Sequence of chain 1.B:
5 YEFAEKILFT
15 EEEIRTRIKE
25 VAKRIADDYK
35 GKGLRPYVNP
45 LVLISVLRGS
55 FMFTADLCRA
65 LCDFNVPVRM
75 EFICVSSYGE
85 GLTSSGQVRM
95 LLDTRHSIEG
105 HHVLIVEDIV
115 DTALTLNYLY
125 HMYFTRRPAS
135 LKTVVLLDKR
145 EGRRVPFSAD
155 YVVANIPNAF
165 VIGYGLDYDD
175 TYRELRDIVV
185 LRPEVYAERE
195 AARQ

Binding-site contacts:
Ligand atom O2A contacts residue MG1 of chain 1.G at 2.1 Å.
Ligand atom P contacts residue ALA117 of chain 1.B at 3.6 Å.
Ligand atom O4 contacts residue TYR82 of chain 1.B at 3.2 Å.
Ligand atom O1A contacts residue TYR82 of chain 1.B at 2.9 Å (h-bond).
Ligand atom O3P contacts residue ASP115 of chain 1.B at 3.5 Å.
Ligand atom PB contacts residue MG1 of chain 1.H at 3.6 Å.
Ligand atom C3 contacts residue MG1 of chain 1.H at 2.9 Å.
Ligand atom O3B contacts residue GLY53 of chain 1.B at 3.0 Å (h-bond).
Ligand atom P contacts residue THR116 of chain 1.B at 3.4 Å.
Ligand atom PB contacts residue MG1 of chain 1.G at 3.4 Å.
Ligand atom O2P contacts residue THR119 of chain 1.B at 2.6 Å (h-bond).
Ligand atom O3B contacts residue MG1 of chain 1.H at 2.5 Å.
Ligand atom O3P contacts residue THR116 of chain 1.B at 2.6 Å (h-bond).
Ligand atom O3 contacts residue MG1 of chain 1.H at 2.1 Å.
Ligand atom C2 contacts residue ASP112 of chain 1.B at 3.5 Å.
Ligand atom O1 contacts residue MG1 of chain 1.H at 2.6 Å.
Ligand atom O2P contacts residue THR116 of chain 1.B at 3.6 Å.
Ligand atom O3A contacts residue MG1 of chain 1.G at 3.4 Å.
Ligand atom O1P contacts residue THR116 of chain 1.B at 3.4 Å (h-bond).
Ligand atom O3 contacts residue GLU111 of chain 1.B at 3.0 Å (salt-bridge).
Ligand atom O5 contacts residue TYR82 of chain 1.B at 3.0 Å.
Ligand atom PA contacts residue MG1 of chain 1.G at 3.2 Å.
Ligand atom O2A contacts residue TYR82 of chain 1.B at 3.5 Å.
Ligand atom O3B contacts residue ARG52 of chain 1.B at 3.1 Å (salt-bridge).
Ligand atom O1P contacts residue ALA117 of chain 1.B at 3.0 Å (h-bond).
Ligand atom O1B contacts residue MG1 of chain 1.G at 2.3 Å.
Ligand atom C1 contacts residue MG1 of chain 1.H at 3.2 Å.
Ligand atom O2B contacts residue ARG52 of chain 1.B at 2.9 Å (salt-bridge).
Ligand atom C2 contacts residue MG1 of chain 1.H at 2.9 Å.
Ligand atom O1B contacts residue ASP171 of chain 1.B at 3.1 Å (salt-bridge).
Ligand atom O2 contacts residue ASP112 of chain 1.B at 2.8 Å (salt-bridge).
Ligand atom O3P contacts residue TYR82 of chain 1.B at 2.7 Å (h-bond).
Ligand atom C5 contacts residue ILE113 of chain 1.B at 3.4 Å (hydrophobic).
Ligand atom C3 contacts residue ILE113 of chain 1.B at 3.5 Å (hydrophobic).
Ligand atom O1P contacts residue ASP115 of chain 1.B at 2.8 Å (salt-bridge).
Ligand atom O1B contacts residue ARG177 of chain 1.B at 3.0 Å (salt-bridge).
Ligand atom C2 contacts residue ILE113 of chain 1.B at 3.6 Å (hydrophobic).
Ligand atom O1A contacts residue SER81 of chain 1.B at 2.8 Å (h-bond).
Ligand atom PB contacts residue ARG52 of chain 1.B at 3.7 Å.
Ligand atom O2 contacts residue MG1 of chain 1.H at 2.1 Å.

The protein below binds the small molecule below.
Small molecule (SMILES): O=P(O)(O)OC[C@H]1O[C@H](O[P](=O)(O)OP(=O)(O)O)[C@H](O)[C@@H]1O